Binding-site contacts:
Ligand atom CAL contacts residue GLU73 of chain 1.H at 3.6 Å.
Ligand atom OAF contacts residue TYR147 of chain 1.H at 3.7 Å.
Ligand atom OAD contacts residue SER90 of chain 1.H at 3.7 Å.
Ligand atom OAF contacts residue GLU73 of chain 1.H at 2.6 Å (salt-bridge).
Ligand atom CAH contacts residue ILE89 of chain 1.H at 3.5 Å (hydrophobic).
Ligand atom CAH contacts residue HIS235 of chain 1.H at 3.5 Å.
Ligand atom CAM contacts residue GLU73 of chain 1.H at 3.9 Å.
Ligand atom OAG contacts residue ARG150 of chain 1.H at 2.9 Å (salt-bridge).
Ligand atom CAH contacts residue SER90 of chain 1.H at 3.4 Å.
Ligand atom OAC contacts residue ARG150 of chain 1.H at 3.7 Å.
Ligand atom OAC contacts residue ASN210 of chain 1.H at 2.7 Å (h-bond).
Ligand atom CAJ contacts residue HIS235 of chain 1.H at 3.6 Å.
Ligand atom OAB contacts residue HIS235 of chain 1.H at 2.9 Å (h-bond).
Ligand atom CAJ contacts residue GLN172 of chain 1.H at 4.0 Å.
Ligand atom OAA contacts residue ARG170 of chain 1.H at 2.8 Å (salt-bridge).
Ligand atom OAC contacts residue ARG170 of chain 1.H at 2.8 Å (salt-bridge).
Ligand atom OAD contacts residue GLN172 of chain 1.H at 2.9 Å (h-bond).
Ligand atom OAB contacts residue SER237 of chain 1.H at 2.7 Å (h-bond).
Ligand atom CAK contacts residue ASN210 of chain 1.H at 3.9 Å.
Ligand atom OAA contacts residue LEU193 of chain 1.H at 3.7 Å.
Ligand atom CAM contacts residue GLN172 of chain 1.H at 3.4 Å.
Ligand atom OAB contacts residue SER90 of chain 1.H at 2.6 Å (h-bond).
Ligand atom CAH contacts residue SER237 of chain 1.H at 3.2 Å.
Ligand atom OAD contacts residue ASP91 of chain 1.H at 3.3 Å.
Ligand atom OAD contacts residue GLU73 of chain 1.H at 2.7 Å (salt-bridge).
Ligand atom OAA contacts residue GLN172 of chain 1.H at 3.8 Å.
Ligand atom OAG contacts residue ASN210 of chain 1.H at 3.9 Å.
Ligand atom CAI contacts residue GLN172 of chain 1.H at 4.0 Å.
Ligand atom CAL contacts residue TYR147 of chain 1.H at 3.4 Å (hydrophobic).
Ligand atom OAE contacts residue ASN210 of chain 1.H at 2.8 Å (h-bond).
Ligand atom OAE contacts residue TYR147 of chain 1.H at 2.6 Å (h-bond).
Ligand atom CAM contacts residue TYR147 of chain 1.H at 4.0 Å (hydrophobic).
Ligand atom CAJ contacts residue GLU73 of chain 1.H at 3.8 Å.
Ligand atom CAK contacts residue TYR147 of chain 1.H at 3.5 Å (hydrophobic).
Ligand atom OAB contacts residue ASP91 of chain 1.H at 3.9 Å.
Ligand atom OAC contacts residue LEU193 of chain 1.H at 3.7 Å.
Ligand atom CAI contacts residue ASN210 of chain 1.H at 3.8 Å.
Ligand atom OAG contacts residue GLN172 of chain 1.H at 2.6 Å (h-bond).
Ligand atom CAI contacts residue LEU193 of chain 1.H at 3.9 Å (hydrophobic).
Ligand atom CAI contacts residue ARG170 of chain 1.H at 3.5 Å.

The protein below binds the small molecule below.
Small molecule (SMILES): O=C(O)[C@@H](O)[C@H](O)[C@H](O)[C@@H](O)CO

Sequence of chain 1.H:
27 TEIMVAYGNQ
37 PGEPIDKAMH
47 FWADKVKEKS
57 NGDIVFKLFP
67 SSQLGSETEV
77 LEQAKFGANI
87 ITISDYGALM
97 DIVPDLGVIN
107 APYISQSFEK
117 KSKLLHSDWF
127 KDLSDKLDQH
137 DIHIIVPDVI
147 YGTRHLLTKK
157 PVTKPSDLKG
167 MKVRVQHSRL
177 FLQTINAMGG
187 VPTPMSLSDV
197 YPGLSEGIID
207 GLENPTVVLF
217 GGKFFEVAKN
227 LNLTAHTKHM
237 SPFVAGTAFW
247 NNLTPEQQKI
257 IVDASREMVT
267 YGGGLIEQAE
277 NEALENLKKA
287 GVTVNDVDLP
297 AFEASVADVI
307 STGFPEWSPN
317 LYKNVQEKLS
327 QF